Sequence of chain 1.A:
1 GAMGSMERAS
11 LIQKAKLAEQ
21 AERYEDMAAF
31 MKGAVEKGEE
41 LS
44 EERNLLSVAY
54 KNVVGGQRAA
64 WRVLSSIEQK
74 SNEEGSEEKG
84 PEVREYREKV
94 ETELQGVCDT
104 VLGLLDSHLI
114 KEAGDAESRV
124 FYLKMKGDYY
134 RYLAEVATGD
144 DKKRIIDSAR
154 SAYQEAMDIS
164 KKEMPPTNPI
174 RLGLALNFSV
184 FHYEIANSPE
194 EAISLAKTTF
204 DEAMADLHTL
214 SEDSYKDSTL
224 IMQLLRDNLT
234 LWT

Sequence of chain 1.B:
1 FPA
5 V

A protein and the small-molecule ligand that binds it are described below.
Small molecule (SMILES): [H]/N=C(\N)c1cc(-c2cccc(NC(=O)C3(Oc4ccc(Cl)cc4)CCC(N)CC3)c2)cs1

Binding-site contacts:
Ligand atom CL1 contacts residue PHE124 of chain 1.A at 4.2 Å.
Ligand atom C25 contacts residue ASN47 of chain 1.A at 3.6 Å.
Ligand atom C11 contacts residue VAL5 of chain 1.B at 4.0 Å (hydrophobic).
Ligand atom C29 contacts residue ASN47 of chain 1.A at 4.0 Å.
Ligand atom C15 contacts residue VAL5 of chain 1.B at 4.2 Å (hydrophobic).
Ligand atom N01 contacts residue LEU223 of chain 1.A at 3.2 Å.
Ligand atom C12 contacts residue VAL5 of chain 1.B at 4.1 Å (hydrophobic).
Ligand atom C11 contacts residue GLY176 of chain 1.A at 4.3 Å.
Ligand atom C11 contacts residue ILE224 of chain 1.A at 4.1 Å (hydrophobic).
Ligand atom N31 contacts residue VAL51 of chain 1.A at 3.8 Å.
Ligand atom N31 contacts residue GLU19 of chain 1.A at 2.6 Å (salt-bridge).
Ligand atom S27 contacts residue GLU44 of chain 1.A at 3.7 Å.
Ligand atom N32 contacts residue GLU19 of chain 1.A at 2.9 Å (salt-bridge).
Ligand atom C23 contacts residue CSO43 of chain 1.A at 3.8 Å.
Ligand atom C30 contacts residue LEU48 of chain 1.A at 4.0 Å (hydrophobic).
Ligand atom CL1 contacts residue ILE173 of chain 1.A at 4.1 Å.
Ligand atom C26 contacts residue GLU44 of chain 1.A at 4.2 Å.
Ligand atom C07 contacts residue VAL5 of chain 1.B at 3.8 Å (hydrophobic).
Ligand atom C12 contacts residue PRO172 of chain 1.A at 4.4 Å (hydrophobic).
Ligand atom CL1 contacts residue LYS127 of chain 1.A at 3.5 Å.
Ligand atom C23 contacts residue ASN47 of chain 1.A at 3.7 Å.
Ligand atom C10 contacts residue PRO172 of chain 1.A at 3.8 Å (hydrophobic).
Ligand atom C26 contacts residue ASN47 of chain 1.A at 3.9 Å.
Ligand atom C10 contacts residue ILE224 of chain 1.A at 3.4 Å (hydrophobic).
Ligand atom C22 contacts residue CSO43 of chain 1.A at 3.5 Å.
Ligand atom C10 contacts residue VAL5 of chain 1.B at 4.2 Å (hydrophobic).
Ligand atom C14 contacts residue ASN47 of chain 1.A at 4.4 Å.
Ligand atom C11 contacts residue ILE173 of chain 1.A at 4.2 Å (hydrophobic).
Ligand atom C11 contacts residue PRO172 of chain 1.A at 3.2 Å (hydrophobic).
Ligand atom C30 contacts residue GLU19 of chain 1.A at 3.5 Å.
Ligand atom C21 contacts residue ASN47 of chain 1.A at 3.6 Å.
Ligand atom O08 contacts residue ILE224 of chain 1.A at 4.4 Å.
Ligand atom N32 contacts residue LEU48 of chain 1.A at 3.4 Å.
Ligand atom C19 contacts residue ASN47 of chain 1.A at 3.8 Å.
Ligand atom C20 contacts residue ASN47 of chain 1.A at 3.7 Å.
Ligand atom C14 contacts residue VAL5 of chain 1.B at 3.9 Å (hydrophobic).
Ligand atom C22 contacts residue ASN47 of chain 1.A at 3.5 Å.
Ligand atom C02 contacts residue LEU223 of chain 1.A at 3.9 Å (hydrophobic).
Ligand atom C24 contacts residue ASN47 of chain 1.A at 3.9 Å.
Ligand atom C03 contacts residue LEU223 of chain 1.A at 3.4 Å (hydrophobic).